A protein and the small-molecule ligand that binds it are described below.
Small molecule (SMILES): CO[C@H]1[C@@H](O)[C@H](O)[C@H](OC[C@@]23C[C@@H]4[C@H](C)CC[C@H]4[C@@]4(C=O)C[C@@H]2CC(C(C)C)[C@@]34C(=O)O)O[C@@H]1C

Sequence of chain 1.DC:
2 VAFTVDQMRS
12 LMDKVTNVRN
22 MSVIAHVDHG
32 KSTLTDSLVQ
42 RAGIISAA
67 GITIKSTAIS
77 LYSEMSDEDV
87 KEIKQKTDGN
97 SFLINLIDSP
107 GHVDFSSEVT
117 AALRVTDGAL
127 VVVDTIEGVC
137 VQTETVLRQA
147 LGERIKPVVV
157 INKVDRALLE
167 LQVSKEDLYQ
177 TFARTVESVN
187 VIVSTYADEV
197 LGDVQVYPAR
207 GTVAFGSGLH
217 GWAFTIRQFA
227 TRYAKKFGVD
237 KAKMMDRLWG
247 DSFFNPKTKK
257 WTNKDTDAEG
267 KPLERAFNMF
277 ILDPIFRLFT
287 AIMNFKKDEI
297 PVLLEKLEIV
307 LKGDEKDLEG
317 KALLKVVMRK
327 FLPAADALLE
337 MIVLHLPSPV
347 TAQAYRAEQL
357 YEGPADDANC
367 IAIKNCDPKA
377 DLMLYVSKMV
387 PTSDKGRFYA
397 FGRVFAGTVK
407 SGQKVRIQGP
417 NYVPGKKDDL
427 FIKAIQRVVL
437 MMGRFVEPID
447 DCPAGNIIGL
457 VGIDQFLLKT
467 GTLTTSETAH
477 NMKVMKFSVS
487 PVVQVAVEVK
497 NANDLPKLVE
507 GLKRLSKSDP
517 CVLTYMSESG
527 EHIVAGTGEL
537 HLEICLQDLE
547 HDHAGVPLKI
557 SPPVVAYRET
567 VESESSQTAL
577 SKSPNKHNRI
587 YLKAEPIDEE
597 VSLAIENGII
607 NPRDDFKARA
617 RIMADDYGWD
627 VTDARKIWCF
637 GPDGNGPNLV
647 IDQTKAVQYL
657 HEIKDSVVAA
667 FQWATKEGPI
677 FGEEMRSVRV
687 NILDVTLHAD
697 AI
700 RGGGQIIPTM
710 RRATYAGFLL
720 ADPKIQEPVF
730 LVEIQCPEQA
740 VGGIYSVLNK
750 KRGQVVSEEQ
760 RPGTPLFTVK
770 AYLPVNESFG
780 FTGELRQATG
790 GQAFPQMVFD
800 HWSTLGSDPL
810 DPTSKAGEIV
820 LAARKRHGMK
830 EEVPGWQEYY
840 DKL

Binding-site contacts:
Ligand atom C24 contacts residue TRP801 of chain 1.DC at 3.6 Å (hydrophobic).
Ligand atom C10 contacts residue PRO727 of chain 1.DC at 3.5 Å (hydrophobic).
Ligand atom C54 contacts residue VAL797 of chain 1.DC at 3.7 Å (hydrophobic).
Ligand atom C6 contacts residue VAL774 of chain 1.DC at 3.9 Å (hydrophobic).
Ligand atom O19 contacts residue PRO727 of chain 1.DC at 3.6 Å.
Ligand atom O60 contacts residue MET796 of chain 1.DC at 3.4 Å (h-bond).
Ligand atom C21 contacts residue VAL560 of chain 1.DC at 3.9 Å (hydrophobic).
Ligand atom C8 contacts residue TYR521 of chain 1.DC at 3.7 Å (hydrophobic).
Ligand atom O14 contacts residue TYR521 of chain 1.DC at 3.3 Å.
Ligand atom C20 contacts residue VAL560 of chain 1.DC at 4.0 Å (hydrophobic).
Ligand atom C52 contacts residue TYR521 of chain 1.DC at 3.7 Å (hydrophobic).
Ligand atom O57 contacts residue VAL797 of chain 1.DC at 3.8 Å.
Ligand atom O17 contacts residue PHE798 of chain 1.DC at 4.0 Å.
Ligand atom C10 contacts residue VAL774 of chain 1.DC at 3.6 Å (hydrophobic).
Ligand atom O19 contacts residue VAL561 of chain 1.DC at 3.2 Å.
Ligand atom C61 contacts residue LEU519 of chain 1.DC at 3.8 Å (hydrophobic).
Ligand atom O19 contacts residue ALA562 of chain 1.DC at 3.0 Å (h-bond).
Ligand atom C21 contacts residue SER523 of chain 1.DC at 3.4 Å.
Ligand atom C56 contacts residue TYR521 of chain 1.DC at 3.7 Å (hydrophobic).
Ligand atom C11 contacts residue GLU524 of chain 1.DC at 4.1 Å.
Ligand atom C54 contacts residue MET796 of chain 1.DC at 3.6 Å (hydrophobic).
Ligand atom C22 contacts residue PHE798 of chain 1.DC at 3.6 Å (hydrophobic).
Ligand atom C53 contacts residue PHE798 of chain 1.DC at 3.4 Å (hydrophobic).
Ligand atom C18 contacts residue TRP801 of chain 1.DC at 3.7 Å (hydrophobic).
Ligand atom C20 contacts residue PRO559 of chain 1.DC at 4.0 Å (hydrophobic).
Ligand atom C25 contacts residue PHE798 of chain 1.DC at 3.5 Å (hydrophobic).
Ligand atom C61 contacts residue TYR521 of chain 1.DC at 3.7 Å (hydrophobic).
Ligand atom C16 contacts residue PHE798 of chain 1.DC at 3.7 Å (hydrophobic).
Ligand atom C7 contacts residue PHE798 of chain 1.DC at 4.1 Å (hydrophobic).
Ligand atom C11 contacts residue ALA562 of chain 1.DC at 4.0 Å (hydrophobic).
Ligand atom O15 contacts residue GLU524 of chain 1.DC at 3.3 Å (salt-bridge).
Ligand atom O57 contacts residue PHE798 of chain 1.DC at 2.8 Å (h-bond).
Ligand atom C53 contacts residue VAL797 of chain 1.DC at 4.0 Å (hydrophobic).
Ligand atom C18 contacts residue PRO727 of chain 1.DC at 3.7 Å (hydrophobic).
Ligand atom O64 contacts residue LEU519 of chain 1.DC at 3.8 Å.
Ligand atom C24 contacts residue PHE798 of chain 1.DC at 4.0 Å (hydrophobic).
Ligand atom O56 contacts residue TYR521 of chain 1.DC at 3.5 Å (h-bond).
Ligand atom C53 contacts residue PHE729 of chain 1.DC at 3.6 Å (hydrophobic).
Ligand atom C21 contacts residue GLU524 of chain 1.DC at 4.0 Å.
Ligand atom O17 contacts residue PHE729 of chain 1.DC at 4.1 Å.